Sequence of chain 1.A:
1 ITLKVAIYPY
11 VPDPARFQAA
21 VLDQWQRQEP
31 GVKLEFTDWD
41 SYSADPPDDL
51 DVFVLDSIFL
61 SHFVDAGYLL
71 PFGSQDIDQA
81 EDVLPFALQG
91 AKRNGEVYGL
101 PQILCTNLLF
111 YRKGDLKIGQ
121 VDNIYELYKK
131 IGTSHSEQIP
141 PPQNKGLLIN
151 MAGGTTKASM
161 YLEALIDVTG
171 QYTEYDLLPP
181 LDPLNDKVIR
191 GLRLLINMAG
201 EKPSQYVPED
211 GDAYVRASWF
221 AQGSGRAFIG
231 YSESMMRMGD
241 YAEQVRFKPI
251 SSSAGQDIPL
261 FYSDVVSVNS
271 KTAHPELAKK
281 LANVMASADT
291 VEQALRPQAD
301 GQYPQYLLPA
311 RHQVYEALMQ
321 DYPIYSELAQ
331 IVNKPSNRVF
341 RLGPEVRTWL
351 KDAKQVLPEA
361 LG

Binding-site contacts:
Ligand atom C6' contacts residue CYS105 of chain 1.A at 1.8 Å (hydrophobic).
Ligand atom CM2 contacts residue TYR231 of chain 1.A at 3.0 Å (hydrophobic).
Ligand atom C4' contacts residue TYR10 of chain 1.A at 4.0 Å (hydrophobic).
Ligand atom C5' contacts residue CYS105 of chain 1.A at 2.8 Å (hydrophobic).
Ligand atom C5' contacts residue TYR8 of chain 1.A at 4.4 Å (hydrophobic).
Ligand atom N3' contacts residue TYR231 of chain 1.A at 4.1 Å.
Ligand atom N4' contacts residue TYR8 of chain 1.A at 3.7 Å.
Ligand atom CM2 contacts residue TYR262 of chain 1.A at 3.9 Å (hydrophobic).
Ligand atom N1' contacts residue CYS105 of chain 1.A at 2.8 Å (h-bond).
Ligand atom C2' contacts residue CYS105 of chain 1.A at 4.0 Å (hydrophobic).
Ligand atom N1' contacts residue TYR262 of chain 1.A at 3.9 Å.
Ligand atom C7' contacts residue CYS105 of chain 1.A at 3.0 Å (hydrophobic).
Ligand atom C7' contacts residue ASP264 of chain 1.A at 3.7 Å.
Ligand atom CM2 contacts residue TYR42 of chain 1.A at 4.2 Å (hydrophobic).
Ligand atom C6' contacts residue ASP264 of chain 1.A at 4.2 Å.
Ligand atom C5' contacts residue ASP264 of chain 1.A at 4.0 Å.
Ligand atom N1' contacts residue TYR231 of chain 1.A at 4.0 Å.
Ligand atom N4' contacts residue TYR10 of chain 1.A at 2.9 Å (h-bond).
Ligand atom C5' contacts residue GLU233 of chain 1.A at 4.1 Å.
Ligand atom C7' contacts residue LEU307 of chain 1.A at 4.1 Å (hydrophobic).
Ligand atom C7' contacts residue TYR8 of chain 1.A at 4.2 Å (hydrophobic).
Ligand atom C4' contacts residue TYR8 of chain 1.A at 4.2 Å (hydrophobic).
Ligand atom C5' contacts residue TYR10 of chain 1.A at 4.2 Å (hydrophobic).
Ligand atom C4' contacts residue CYS105 of chain 1.A at 4.1 Å (hydrophobic).
Ligand atom C7' contacts residue GLU233 of chain 1.A at 3.9 Å.
Ligand atom C7' contacts residue ILE103 of chain 1.A at 4.5 Å (hydrophobic).
Ligand atom C2' contacts residue TYR231 of chain 1.A at 3.8 Å (hydrophobic).
Ligand atom C6' contacts residue GLU233 of chain 1.A at 4.3 Å.
Ligand atom C2' contacts residue TYR262 of chain 1.A at 4.5 Å (hydrophobic).
Ligand atom C7' contacts residue TYR10 of chain 1.A at 3.5 Å (hydrophobic).

The small molecule below binds the protein below.
Small molecule (SMILES): Cc1ncc(C)c(N)n1